A small-molecule ligand and the protein it binds are described below.
Small molecule (SMILES): CC(=O)N[C@H]1[C@H](O[C@H]2[C@H](O)[C@@H](NC(C)=O)CO[C@@H]2CO)O[C@H](CO)[C@@H](O[C@@H]2O[C@H](CO)[C@@H](O)[C@H](O[C@H]3O[C@H](CO)[C@@H](O)[C@H](O)[C@@H]3O)[C@@H]2O)[C@@H]1O

Binding-site contacts:
Ligand atom C3 contacts residue GLN391 of chain 1.B at 3.3 Å.
Ligand atom O5 contacts residue GLY454 of chain 1.B at 3.4 Å.
Ligand atom C7 contacts residue ASN200 of chain 1.C at 3.3 Å.
Ligand atom O5 contacts residue ASN393 of chain 1.B at 3.9 Å.
Ligand atom O2 contacts residue ASN393 of chain 1.B at 3.8 Å.
Ligand atom C6 contacts residue TYR453 of chain 1.B at 3.4 Å (hydrophobic).
Ligand atom C1 contacts residue ASN200 of chain 1.C at 1.4 Å.
Ligand atom N2 contacts residue ASN200 of chain 1.C at 2.8 Å (h-bond).
Ligand atom C6 contacts residue GLY454 of chain 1.B at 3.5 Å.
Ligand atom C3 contacts residue ASN200 of chain 1.C at 3.7 Å.
Ligand atom C8 contacts residue ASN393 of chain 1.B at 3.8 Å.
Ligand atom C2 contacts residue GLN391 of chain 1.B at 3.7 Å.
Ligand atom O2 contacts residue VAL392 of chain 1.B at 3.6 Å.
Ligand atom C3 contacts residue ASN393 of chain 1.B at 3.6 Å.
Ligand atom O6 contacts residue TYR453 of chain 1.B at 3.5 Å.
Ligand atom O4 contacts residue ASN393 of chain 1.B at 3.6 Å (h-bond).
Ligand atom O5 contacts residue ASN200 of chain 1.C at 2.4 Å (h-bond).
Ligand atom O4 contacts residue ARG394 of chain 1.B at 3.3 Å (salt-bridge).
Ligand atom O6 contacts residue THR455 of chain 1.B at 3.7 Å.
Ligand atom O3 contacts residue VAL392 of chain 1.B at 3.8 Å.
Ligand atom C2 contacts residue ARG394 of chain 1.B at 3.8 Å.
Ligand atom O5 contacts residue VAL392 of chain 1.B at 3.7 Å.
Ligand atom C6 contacts residue GLN391 of chain 1.B at 3.7 Å.
Ligand atom O3 contacts residue ASN393 of chain 1.B at 2.9 Å (h-bond).
Ligand atom C4 contacts residue GLN391 of chain 1.B at 3.3 Å.
Ligand atom C2 contacts residue THR455 of chain 1.B at 3.9 Å.
Ligand atom C2 contacts residue ASN200 of chain 1.C at 2.3 Å.
Ligand atom O6 contacts residue GLY454 of chain 1.B at 2.9 Å (h-bond).
Ligand atom O2 contacts residue GLN391 of chain 1.B at 2.8 Å (h-bond).
Ligand atom C5 contacts residue ARG394 of chain 1.B at 3.9 Å.
Ligand atom O4 contacts residue GLN391 of chain 1.B at 3.8 Å.
Ligand atom C5 contacts residue ASN200 of chain 1.C at 3.7 Å.
Ligand atom O5 contacts residue THR455 of chain 1.B at 3.4 Å.
Ligand atom O5 contacts residue TYR453 of chain 1.B at 3.9 Å.
Ligand atom O3 contacts residue GLN391 of chain 1.B at 3.3 Å (h-bond).
Ligand atom O2 contacts residue ARG394 of chain 1.B at 3.2 Å.
Ligand atom O4 contacts residue ARG394 of chain 1.B at 3.2 Å (salt-bridge).
Ligand atom O3 contacts residue GLN391 of chain 1.B at 3.3 Å (h-bond).
Ligand atom C1 contacts residue THR455 of chain 1.B at 3.8 Å.
Ligand atom O7 contacts residue ASN200 of chain 1.C at 3.0 Å (h-bond).

Sequence of chain 1.C:
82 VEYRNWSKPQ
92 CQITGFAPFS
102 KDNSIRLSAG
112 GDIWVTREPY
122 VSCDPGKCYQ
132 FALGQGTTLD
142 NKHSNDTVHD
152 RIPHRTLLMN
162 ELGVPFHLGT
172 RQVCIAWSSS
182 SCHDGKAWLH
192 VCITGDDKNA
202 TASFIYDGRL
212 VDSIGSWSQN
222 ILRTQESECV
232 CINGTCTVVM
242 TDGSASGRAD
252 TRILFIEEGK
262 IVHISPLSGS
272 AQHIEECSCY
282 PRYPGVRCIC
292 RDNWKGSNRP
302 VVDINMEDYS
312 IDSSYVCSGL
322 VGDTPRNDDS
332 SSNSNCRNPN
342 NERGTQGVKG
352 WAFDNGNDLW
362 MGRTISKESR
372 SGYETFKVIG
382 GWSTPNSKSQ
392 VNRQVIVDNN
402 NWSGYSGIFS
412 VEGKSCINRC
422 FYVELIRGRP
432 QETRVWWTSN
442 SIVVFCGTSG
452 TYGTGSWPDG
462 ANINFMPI

Sequence of chain 1.B:
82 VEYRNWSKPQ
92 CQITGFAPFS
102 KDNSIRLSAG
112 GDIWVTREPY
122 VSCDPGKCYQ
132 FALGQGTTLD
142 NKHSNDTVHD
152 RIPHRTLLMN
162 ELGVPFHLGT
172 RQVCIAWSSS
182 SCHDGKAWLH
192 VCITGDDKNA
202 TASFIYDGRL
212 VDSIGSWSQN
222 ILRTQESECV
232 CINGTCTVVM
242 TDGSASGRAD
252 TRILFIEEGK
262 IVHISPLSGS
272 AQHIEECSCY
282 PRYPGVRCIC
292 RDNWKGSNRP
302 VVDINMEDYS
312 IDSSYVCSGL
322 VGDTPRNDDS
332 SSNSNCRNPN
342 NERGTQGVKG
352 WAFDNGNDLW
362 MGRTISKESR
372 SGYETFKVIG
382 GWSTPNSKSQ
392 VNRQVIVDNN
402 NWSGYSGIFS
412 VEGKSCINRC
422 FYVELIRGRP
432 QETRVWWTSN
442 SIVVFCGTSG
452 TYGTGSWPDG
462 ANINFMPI